A protein and the small-molecule ligand that binds it are described below.
Small molecule (SMILES): CC(=O)N[C@@H]1[C@@H](O)[C@H](O)[C@@H](CO)O[C@H]1O

Sequence of chain 1.B:
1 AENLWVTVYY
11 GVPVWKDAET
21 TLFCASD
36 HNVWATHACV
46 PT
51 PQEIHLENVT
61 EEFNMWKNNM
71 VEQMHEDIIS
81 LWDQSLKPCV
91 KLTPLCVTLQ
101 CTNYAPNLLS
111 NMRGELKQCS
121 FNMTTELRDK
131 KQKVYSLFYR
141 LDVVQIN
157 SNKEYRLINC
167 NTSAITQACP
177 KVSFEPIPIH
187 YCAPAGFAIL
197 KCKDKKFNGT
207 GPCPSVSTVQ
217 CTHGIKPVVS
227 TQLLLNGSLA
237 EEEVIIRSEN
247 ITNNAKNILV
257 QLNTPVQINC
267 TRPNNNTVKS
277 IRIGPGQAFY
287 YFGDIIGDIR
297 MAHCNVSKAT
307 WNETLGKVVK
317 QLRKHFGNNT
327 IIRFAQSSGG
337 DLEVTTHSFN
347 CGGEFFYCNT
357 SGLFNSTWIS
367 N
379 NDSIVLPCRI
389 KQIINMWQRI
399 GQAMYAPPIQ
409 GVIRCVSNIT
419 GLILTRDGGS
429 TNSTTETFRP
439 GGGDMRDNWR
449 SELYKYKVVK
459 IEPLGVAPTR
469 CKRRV

Binding-site contacts:
Ligand atom C3 contacts residue ASN324 of chain 1.B at 3.8 Å.
Ligand atom O7 contacts residue ASN324 of chain 1.B at 4.3 Å.
Ligand atom C4 contacts residue ASN324 of chain 1.B at 4.3 Å.
Ligand atom N2 contacts residue GLY323 of chain 1.B at 4.3 Å.
Ligand atom C7 contacts residue ASN324 of chain 1.B at 3.9 Å.
Ligand atom C7 contacts residue GLY323 of chain 1.B at 4.4 Å.
Ligand atom O5 contacts residue ASN324 of chain 1.B at 2.4 Å (h-bond).
Ligand atom C1 contacts residue ASN324 of chain 1.B at 1.4 Å.
Ligand atom C5 contacts residue ASN324 of chain 1.B at 3.7 Å.
Ligand atom N2 contacts residue ASN324 of chain 1.B at 2.9 Å (h-bond).
Ligand atom C2 contacts residue ASN324 of chain 1.B at 2.5 Å.
Ligand atom C8 contacts residue GLY323 of chain 1.B at 3.8 Å.